A small-molecule ligand and the protein it binds are described below.
Small molecule (SMILES): O=C(Cc1cccc(Cl)c1)Nc1cncc2c1CCC2

Binding-site contacts:
Ligand atom C1 contacts residue MET165 of chain 2.A at 3.6 Å (hydrophobic).
Ligand atom C9 contacts residue LEU141 of chain 2.A at 3.8 Å (hydrophobic).
Ligand atom C9 contacts residue HIS163 of chain 2.A at 3.9 Å.
Ligand atom C15 contacts residue HIS164 of chain 2.A at 3.2 Å.
Ligand atom N1 contacts residue GLU166 of chain 2.A at 3.7 Å.
Ligand atom C contacts residue MET49 of chain 2.A at 3.8 Å (hydrophobic).
Ligand atom C9 contacts residue PHE140 of chain 2.A at 3.2 Å (hydrophobic).
Ligand atom C15 contacts residue HIS41 of chain 2.A at 3.8 Å.
Ligand atom C11 contacts residue PHE140 of chain 2.A at 3.8 Å (hydrophobic).
Ligand atom C10 contacts residue LEU141 of chain 2.A at 3.7 Å (hydrophobic).
Ligand atom C2 contacts residue ARG188 of chain 2.A at 3.9 Å.
Ligand atom C2 contacts residue MET49 of chain 2.A at 3.6 Å (hydrophobic).
Ligand atom N1 contacts residue SER144 of chain 2.A at 3.6 Å.
Ligand atom O contacts residue GLU166 of chain 2.A at 3.0 Å (salt-bridge).
Ligand atom C11 contacts residue ASN142 of chain 2.A at 3.7 Å.
Ligand atom C12 contacts residue ASN142 of chain 2.A at 3.7 Å.
Ligand atom C1 contacts residue ARG188 of chain 2.A at 3.8 Å.
Ligand atom C11 contacts residue SER1 of chain 1.A at 3.9 Å.
Ligand atom N contacts residue CYS145 of chain 2.A at 3.7 Å.
Ligand atom C10 contacts residue PHE140 of chain 2.A at 3.8 Å (hydrophobic).
Ligand atom C8 contacts residue HIS163 of chain 2.A at 3.2 Å.
Ligand atom N1 contacts residue PHE140 of chain 2.A at 3.7 Å.
Ligand atom C contacts residue MET165 of chain 2.A at 3.7 Å (hydrophobic).
Ligand atom CL contacts residue HIS164 of chain 2.A at 3.6 Å.
Ligand atom C10 contacts residue ASN142 of chain 2.A at 3.9 Å.
Ligand atom CL contacts residue MET165 of chain 2.A at 3.9 Å.
Ligand atom C8 contacts residue GLU166 of chain 2.A at 3.8 Å.
Ligand atom C contacts residue HIS164 of chain 2.A at 3.8 Å.
Ligand atom C10 contacts residue GLU166 of chain 2.A at 3.7 Å.
Ligand atom O contacts residue MET165 of chain 2.A at 3.5 Å.
Ligand atom C3 contacts residue GLN189 of chain 2.A at 3.4 Å.
Ligand atom C1 contacts residue MET49 of chain 2.A at 3.4 Å (hydrophobic).
Ligand atom C11 contacts residue GLU166 of chain 2.A at 3.7 Å.
Ligand atom N1 contacts residue HIS163 of chain 2.A at 2.8 Å (h-bond).
Ligand atom C8 contacts residue CYS145 of chain 2.A at 3.8 Å (hydrophobic).
Ligand atom C11 contacts residue LEU141 of chain 2.A at 3.8 Å (hydrophobic).
Ligand atom CL contacts residue HIS41 of chain 2.A at 3.3 Å.
Ligand atom CL contacts residue ASP187 of chain 2.A at 3.2 Å.
Ligand atom C2 contacts residue GLN189 of chain 2.A at 3.8 Å.
Ligand atom C9 contacts residue GLU166 of chain 2.A at 3.4 Å.

Sequence of chain 1.A:
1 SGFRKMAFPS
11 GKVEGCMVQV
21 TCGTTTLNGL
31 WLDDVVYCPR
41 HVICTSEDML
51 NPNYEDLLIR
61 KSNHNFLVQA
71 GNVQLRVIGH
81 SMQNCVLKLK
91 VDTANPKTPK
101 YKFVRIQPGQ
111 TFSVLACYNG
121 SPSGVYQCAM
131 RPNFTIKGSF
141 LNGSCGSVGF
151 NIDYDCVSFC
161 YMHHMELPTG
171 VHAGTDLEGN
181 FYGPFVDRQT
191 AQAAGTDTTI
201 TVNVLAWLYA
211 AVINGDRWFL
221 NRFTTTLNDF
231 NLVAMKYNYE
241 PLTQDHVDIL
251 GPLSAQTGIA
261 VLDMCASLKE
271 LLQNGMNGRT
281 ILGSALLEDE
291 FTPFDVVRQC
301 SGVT

Sequence of chain 2.A:
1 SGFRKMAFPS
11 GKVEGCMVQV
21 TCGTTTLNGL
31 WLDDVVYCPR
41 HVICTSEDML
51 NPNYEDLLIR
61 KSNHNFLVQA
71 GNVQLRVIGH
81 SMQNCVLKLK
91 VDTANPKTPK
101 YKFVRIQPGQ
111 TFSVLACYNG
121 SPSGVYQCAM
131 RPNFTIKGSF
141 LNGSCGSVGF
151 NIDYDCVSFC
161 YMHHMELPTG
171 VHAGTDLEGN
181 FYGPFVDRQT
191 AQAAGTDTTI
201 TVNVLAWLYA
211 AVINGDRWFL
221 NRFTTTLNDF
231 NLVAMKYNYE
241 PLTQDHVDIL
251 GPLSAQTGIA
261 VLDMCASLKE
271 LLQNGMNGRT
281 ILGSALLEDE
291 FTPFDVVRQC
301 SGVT